Binding-site contacts:
Ligand atom C14 contacts residue GLY534 of chain 1.C at 3.9 Å.
Ligand atom C14 contacts residue LEU533 of chain 1.C at 3.9 Å (hydrophobic).
Ligand atom C11 contacts residue ARG540 of chain 1.C at 3.6 Å.
Ligand atom C14 contacts residue GLN513 of chain 1.C at 4.0 Å.
Ligand atom O9 contacts residue GLN513 of chain 1.C at 3.7 Å.
Ligand atom O3 contacts residue GLN510 of chain 1.C at 3.7 Å.
Ligand atom C34 contacts residue GLN513 of chain 1.C at 3.2 Å.
Ligand atom C37 contacts residue SER509 of chain 1.C at 3.6 Å.
Ligand atom O11 contacts residue ARG529 of chain 1.C at 3.1 Å (salt-bridge).
Ligand atom O8 contacts residue PHE514 of chain 1.C at 3.5 Å (h-bond).
Ligand atom C7 contacts residue GLN510 of chain 1.C at 3.7 Å.
Ligand atom C23 contacts residue PHE514 of chain 1.C at 3.8 Å (hydrophobic).
Ligand atom O1 contacts residue ILE572 of chain 1.C at 3.5 Å.
Ligand atom C20 contacts residue ASP516 of chain 1.C at 3.8 Å.
Ligand atom O12 contacts residue ARG540 of chain 1.C at 3.5 Å (salt-bridge).
Ligand atom C17 contacts residue ARG529 of chain 1.C at 3.7 Å.
Ligand atom O10 contacts residue HIS526 of chain 1.C at 3.3 Å (h-bond).
Ligand atom O2 contacts residue SER531 of chain 1.C at 2.8 Å (h-bond).
Ligand atom C8 contacts residue SER531 of chain 1.C at 3.6 Å.
Ligand atom C30 contacts residue ARG687 of chain 1.C at 3.9 Å.
Ligand atom C8 contacts residue GLN513 of chain 1.C at 3.4 Å.
Ligand atom O2 contacts residue GLN513 of chain 1.C at 3.3 Å (h-bond).
Ligand atom C32 contacts residue PHE514 of chain 1.C at 3.1 Å (hydrophobic).
Ligand atom C7 contacts residue SER531 of chain 1.C at 4.0 Å.
Ligand atom O4 contacts residue ARG540 of chain 1.C at 2.7 Å (salt-bridge).
Ligand atom O9 contacts residue HIS526 of chain 1.C at 3.9 Å.
Ligand atom C15 contacts residue ARG529 of chain 1.C at 3.7 Å.
Ligand atom O9 contacts residue PHE514 of chain 1.C at 3.0 Å (h-bond).
Ligand atom C36 contacts residue PHE514 of chain 1.C at 3.7 Å (hydrophobic).
Ligand atom C3 contacts residue ASN568 of chain 1.C at 3.9 Å.
Ligand atom C13 contacts residue GLN510 of chain 1.C at 3.7 Å.
Ligand atom C30 contacts residue ARG529 of chain 1.C at 3.6 Å.
Ligand atom O5 contacts residue GLN510 of chain 1.C at 3.5 Å.
Ligand atom C17 contacts residue ARG687 of chain 1.C at 3.6 Å.
Ligand atom C14 contacts residue SER531 of chain 1.C at 3.6 Å.
Ligand atom C7 contacts residue GLN513 of chain 1.C at 3.7 Å.
Ligand atom O6 contacts residue GLN513 of chain 1.C at 3.9 Å.
Ligand atom C16 contacts residue ARG529 of chain 1.C at 3.5 Å.
Ligand atom C14 contacts residue GLN510 of chain 1.C at 3.2 Å.
Ligand atom C14 contacts residue LEU511 of chain 1.C at 3.7 Å (hydrophobic).

Sequence of chain 1.C:
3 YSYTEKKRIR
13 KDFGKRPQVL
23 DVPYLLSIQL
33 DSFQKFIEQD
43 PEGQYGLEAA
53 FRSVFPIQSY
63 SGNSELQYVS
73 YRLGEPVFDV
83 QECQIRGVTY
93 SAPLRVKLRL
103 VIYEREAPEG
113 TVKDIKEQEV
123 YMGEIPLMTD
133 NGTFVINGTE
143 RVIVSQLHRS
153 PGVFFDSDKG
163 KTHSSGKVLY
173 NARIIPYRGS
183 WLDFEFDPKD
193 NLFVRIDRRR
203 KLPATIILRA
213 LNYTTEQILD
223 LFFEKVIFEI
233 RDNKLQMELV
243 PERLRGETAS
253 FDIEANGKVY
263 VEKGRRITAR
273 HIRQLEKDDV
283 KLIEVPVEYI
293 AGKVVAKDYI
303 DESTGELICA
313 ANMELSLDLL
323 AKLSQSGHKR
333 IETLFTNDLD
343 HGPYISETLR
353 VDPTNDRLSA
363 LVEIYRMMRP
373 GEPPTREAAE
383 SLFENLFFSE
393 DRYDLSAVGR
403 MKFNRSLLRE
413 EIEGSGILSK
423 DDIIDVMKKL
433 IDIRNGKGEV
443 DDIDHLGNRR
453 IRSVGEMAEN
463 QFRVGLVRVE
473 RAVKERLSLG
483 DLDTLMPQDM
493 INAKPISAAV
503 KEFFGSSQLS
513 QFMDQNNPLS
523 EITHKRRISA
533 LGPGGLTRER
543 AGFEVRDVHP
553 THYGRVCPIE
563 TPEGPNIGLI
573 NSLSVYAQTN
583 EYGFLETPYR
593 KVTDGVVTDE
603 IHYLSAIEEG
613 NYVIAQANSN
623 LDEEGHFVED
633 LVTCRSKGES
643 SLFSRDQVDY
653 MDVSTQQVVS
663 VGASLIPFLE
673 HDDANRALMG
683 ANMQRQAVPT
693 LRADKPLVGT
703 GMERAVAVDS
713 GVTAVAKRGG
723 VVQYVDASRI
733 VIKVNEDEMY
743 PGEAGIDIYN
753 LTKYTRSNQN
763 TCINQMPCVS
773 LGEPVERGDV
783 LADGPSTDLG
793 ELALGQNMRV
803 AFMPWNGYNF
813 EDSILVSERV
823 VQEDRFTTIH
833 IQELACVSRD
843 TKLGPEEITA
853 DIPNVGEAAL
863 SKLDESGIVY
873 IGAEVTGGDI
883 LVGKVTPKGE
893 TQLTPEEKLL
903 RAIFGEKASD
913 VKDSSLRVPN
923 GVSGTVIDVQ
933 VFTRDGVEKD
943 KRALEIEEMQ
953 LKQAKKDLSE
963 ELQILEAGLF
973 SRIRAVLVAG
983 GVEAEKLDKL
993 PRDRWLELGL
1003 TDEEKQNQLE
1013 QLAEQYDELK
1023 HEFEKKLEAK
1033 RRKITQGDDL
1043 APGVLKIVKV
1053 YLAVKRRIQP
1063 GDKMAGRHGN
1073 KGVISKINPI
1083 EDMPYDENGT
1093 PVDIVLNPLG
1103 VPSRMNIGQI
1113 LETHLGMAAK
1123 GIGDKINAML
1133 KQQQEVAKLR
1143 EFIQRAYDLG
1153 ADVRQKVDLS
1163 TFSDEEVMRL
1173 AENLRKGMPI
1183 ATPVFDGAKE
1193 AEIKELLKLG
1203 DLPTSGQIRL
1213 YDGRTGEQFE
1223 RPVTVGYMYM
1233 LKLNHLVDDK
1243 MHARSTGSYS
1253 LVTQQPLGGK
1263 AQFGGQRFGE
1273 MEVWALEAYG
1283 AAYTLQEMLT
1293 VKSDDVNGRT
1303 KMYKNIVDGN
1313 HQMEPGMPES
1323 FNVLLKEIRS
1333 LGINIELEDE

A small-molecule ligand and the protein it binds are described below.
Small molecule (SMILES): CO[C@H]1/C=C/O[C@@]2(C)Oc3c(C)c(O)c4c(O)c(c(/C=N/N5CCN(C)CC5)c(O)c4c3C2=O)NC(=O)/C(C)=C\C=C[C@H](C)[C@H](O)[C@@H](C)[C@@H](O)[C@@H](C)[C@H](OC(C)=O)[C@@H]1C